Binding-site contacts:
Ligand atom O5 contacts residue VAL9 of chain 1.A at 3.8 Å.
Ligand atom C9 contacts residue THR10 of chain 1.A at 3.5 Å.
Ligand atom C8 contacts residue THR10 of chain 1.A at 4.0 Å.
Ligand atom C20 contacts residue LEU49 of chain 1.A at 3.7 Å (hydrophobic).
Ligand atom N2 contacts residue LYS89 of chain 1.A at 3.8 Å.
Ligand atom CL2 contacts residue ILE56 of chain 1.A at 3.8 Å.
Ligand atom CL2 contacts residue LEU52 of chain 1.A at 3.9 Å.
Ligand atom C33 contacts residue MET57 of chain 1.A at 3.5 Å (hydrophobic).
Ligand atom C11 contacts residue LEU49 of chain 1.A at 3.9 Å (hydrophobic).
Ligand atom C26 contacts residue VAL88 of chain 1.A at 3.9 Å (hydrophobic).
Ligand atom C19 contacts residue ILE56 of chain 1.A at 3.9 Å (hydrophobic).
Ligand atom N2 contacts residue HIS91 of chain 1.A at 3.0 Å (h-bond).
Ligand atom O3 contacts residue GLN13 of chain 1.A at 3.6 Å.
Ligand atom CL1 contacts residue HIS91 of chain 1.A at 3.5 Å.
Ligand atom C2 contacts residue HIS91 of chain 1.A at 3.9 Å.
Ligand atom C28 contacts residue LYS89 of chain 1.A at 3.6 Å.
Ligand atom C11 contacts residue HIS91 of chain 1.A at 3.7 Å.
Ligand atom C9 contacts residue THR11 of chain 1.A at 3.9 Å.
Ligand atom C12 contacts residue HIS91 of chain 1.A at 3.4 Å.
Ligand atom CL1 contacts residue TYR95 of chain 1.A at 3.9 Å.
Ligand atom C7 contacts residue HIS91 of chain 1.A at 3.7 Å.
Ligand atom C33 contacts residue ILE56 of chain 1.A at 3.5 Å (hydrophobic).
Ligand atom CL1 contacts residue LEU49 of chain 1.A at 3.8 Å.
Ligand atom C8 contacts residue VAL9 of chain 1.A at 3.3 Å (hydrophobic).
Ligand atom C16 contacts residue VAL88 of chain 1.A at 3.5 Å (hydrophobic).
Ligand atom O2 contacts residue LYS89 of chain 1.A at 3.7 Å.
Ligand atom N2 contacts residue VAL88 of chain 1.A at 3.4 Å (h-bond).
Ligand atom C30 contacts residue LYS89 of chain 1.A at 3.8 Å.
Ligand atom C2 contacts residue VAL88 of chain 1.A at 3.9 Å (hydrophobic).
Ligand atom C31 contacts residue LYS89 of chain 1.A at 3.6 Å.
Ligand atom C9 contacts residue VAL9 of chain 1.A at 3.4 Å (hydrophobic).
Ligand atom C10 contacts residue LEU49 of chain 1.A at 4.0 Å (hydrophobic).
Ligand atom C33 contacts residue TYR62 of chain 1.A at 3.7 Å (hydrophobic).
Ligand atom C29 contacts residue LYS89 of chain 1.A at 3.5 Å.
Ligand atom C19 contacts residue LEU49 of chain 1.A at 3.9 Å (hydrophobic).
Ligand atom C10 contacts residue THR11 of chain 1.A at 3.6 Å.
Ligand atom C32 contacts residue ILE56 of chain 1.A at 4.0 Å (hydrophobic).
Ligand atom C30 contacts residue HIS91 of chain 1.A at 3.5 Å.
Ligand atom CL1 contacts residue ILE94 of chain 1.A at 3.7 Å.
Ligand atom C14 contacts residue TYR62 of chain 1.A at 3.8 Å (hydrophobic).

Sequence of chain 1.A:
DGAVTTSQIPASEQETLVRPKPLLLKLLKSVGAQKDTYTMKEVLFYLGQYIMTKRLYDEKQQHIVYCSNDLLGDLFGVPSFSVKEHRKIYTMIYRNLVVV

A protein and the small-molecule ligand that binds it are described below.
Small molecule (SMILES): CC(C)(C)S(=O)(=O)C[C@H](C1CC1)N1C(=O)[C@@](C)(Cc2ccc(C(=O)O)cn2)C[C@H](c2cccc(Cl)c2)[C@H]1c1ccc(Cl)cc1